Sequence of chain 1.A:
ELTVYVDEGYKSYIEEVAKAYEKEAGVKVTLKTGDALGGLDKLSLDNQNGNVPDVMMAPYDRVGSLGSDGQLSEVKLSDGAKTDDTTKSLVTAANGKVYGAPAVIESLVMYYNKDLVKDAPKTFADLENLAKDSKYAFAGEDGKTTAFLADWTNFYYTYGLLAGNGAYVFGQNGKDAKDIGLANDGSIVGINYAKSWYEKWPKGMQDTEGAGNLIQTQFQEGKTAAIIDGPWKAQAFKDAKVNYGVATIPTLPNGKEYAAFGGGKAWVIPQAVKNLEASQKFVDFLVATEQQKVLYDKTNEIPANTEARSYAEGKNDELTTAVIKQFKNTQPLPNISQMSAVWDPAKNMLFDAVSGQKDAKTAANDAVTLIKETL

A protein and the small-molecule ligand that binds it are described below.
Small molecule (SMILES): OC[C@H]1O[C@H](O[C@H]2[C@H](O)[C@@H](O)[C@@H](O[C@H]3[C@H](O)[C@@H](O)[C@@H](O[C@H]4[C@H](O)[C@@H](O)[C@@H](O[C@H]5[C@H](O)[C@@H](O)[C@@H](O[C@H]6[C@H](O)[C@@H](O)[C@@H](O[C@H]7[C@H](O)[C@@H](O)[C@@H](O)O[C@@H]7CO)O[C@@H]6CO)O[C@@H]5CO)O[C@@H]4CO)O[C@@H]3CO)O[C@@H]2CO)[C@H](O)[C@@H](O)[C@@H]1O

Binding-site contacts:
Ligand atom C2 contacts residue ASP76 of chain 1.A at 3.2 Å.
Ligand atom C1 contacts residue TRP267 of chain 1.A at 3.6 Å (hydrophobic).
Ligand atom C4 contacts residue ASP186 of chain 1.A at 3.1 Å.
Ligand atom O1 contacts residue ALA71 of chain 1.A at 3.5 Å.
Ligand atom C2 contacts residue GLU141 of chain 1.A at 3.2 Å.
Ligand atom C2 contacts residue ASP96 of chain 1.A at 3.4 Å.
Ligand atom O2 contacts residue GLU141 of chain 1.A at 2.5 Å (salt-bridge).
Ligand atom O4 contacts residue ASN189 of chain 1.A at 3.1 Å (h-bond).
Ligand atom O3 contacts residue ASP96 of chain 1.A at 2.7 Å (salt-bridge).
Ligand atom O5 contacts residue TRP267 of chain 1.A at 3.3 Å.
Ligand atom O6 contacts residue GLY245 of chain 1.A at 3.5 Å.
Ligand atom C3 contacts residue ASP96 of chain 1.A at 3.5 Å.
Ligand atom O6 contacts residue GLY247 of chain 1.A at 2.8 Å (h-bond).
Ligand atom O3 contacts residue ASP70 of chain 1.A at 3.5 Å (salt-bridge).
Ligand atom C1 contacts residue TRP378 of chain 1.A at 3.5 Å (hydrophobic).
Ligand atom O3 contacts residue ASN189 of chain 1.A at 3.3 Å (h-bond).
Ligand atom C1 contacts residue TYR191 of chain 1.A at 3.6 Å (hydrophobic).
Ligand atom O2 contacts residue ASP76 of chain 1.A at 2.7 Å (salt-bridge).
Ligand atom O2 contacts residue TYR45 of chain 1.A at 3.3 Å (h-bond).
Ligand atom C2 contacts residue ASP70 of chain 1.A at 3.3 Å.
Ligand atom O2 contacts residue PRO94 of chain 1.A at 3.2 Å.
Ligand atom C3 contacts residue LYS300 of chain 1.A at 3.6 Å.
Ligand atom O3 contacts residue ARG97 of chain 1.A at 3.1 Å (salt-bridge).
Ligand atom O3 contacts residue ASP76 of chain 1.A at 3.4 Å (salt-bridge).
Ligand atom O6 contacts residue ASP379 of chain 1.A at 3.3 Å (salt-bridge).
Ligand atom O2 contacts residue LYS300 of chain 1.A at 3.0 Å (salt-bridge).
Ligand atom O6 contacts residue ASN189 of chain 1.A at 2.9 Å (h-bond).
Ligand atom O2 contacts residue ARG97 of chain 1.A at 3.4 Å (salt-bridge).
Ligand atom O6 contacts residue ALA246 of chain 1.A at 3.4 Å (h-bond).
Ligand atom O4 contacts residue ASP186 of chain 1.A at 2.5 Å (salt-bridge).
Ligand atom O3 contacts residue LYS300 of chain 1.A at 2.7 Å (salt-bridge).
Ligand atom C6 contacts residue GLU244 of chain 1.A at 3.0 Å.
Ligand atom O6 contacts residue GLU244 of chain 1.A at 3.0 Å (salt-bridge).
Ligand atom O2 contacts residue LEU72 of chain 1.A at 3.5 Å.
Ligand atom O5 contacts residue TYR191 of chain 1.A at 3.4 Å.
Ligand atom O2 contacts residue ASP70 of chain 1.A at 2.7 Å (salt-bridge).
Ligand atom O5 contacts residue TRP378 of chain 1.A at 3.5 Å.
Ligand atom O3 contacts residue PRO94 of chain 1.A at 3.5 Å.
Ligand atom O2 contacts residue ASP96 of chain 1.A at 2.6 Å (salt-bridge).
Ligand atom O3 contacts residue TRP267 of chain 1.A at 3.6 Å.